A protein and the small-molecule ligand that binds it are described below.
Small molecule (SMILES): CC(=O)N[C@@H]1[C@@H](O)[C@H](O)[C@@H](CO)O[C@H]1O

Binding-site contacts:
Ligand atom C4 contacts residue ASN1054 of chain 1.B at 4.2 Å.
Ligand atom O5 contacts residue ASN1054 of chain 1.B at 2.4 Å (h-bond).
Ligand atom O7 contacts residue ASN1054 of chain 1.B at 4.3 Å.
Ligand atom C2 contacts residue ASN1054 of chain 1.B at 2.5 Å.
Ligand atom C8 contacts residue GLU1052 of chain 1.B at 4.2 Å.
Ligand atom N2 contacts residue GLN875 of chain 1.A at 4.1 Å.
Ligand atom C3 contacts residue ASN1054 of chain 1.B at 3.8 Å.
Ligand atom C8 contacts residue GLN875 of chain 1.A at 4.3 Å.
Ligand atom N2 contacts residue ASN1054 of chain 1.B at 2.9 Å (h-bond).
Ligand atom C1 contacts residue ASN1054 of chain 1.B at 1.4 Å.
Ligand atom C7 contacts residue ASN1054 of chain 1.B at 3.9 Å.
Ligand atom C5 contacts residue ASN1054 of chain 1.B at 3.7 Å.

Sequence of chain 1.B:
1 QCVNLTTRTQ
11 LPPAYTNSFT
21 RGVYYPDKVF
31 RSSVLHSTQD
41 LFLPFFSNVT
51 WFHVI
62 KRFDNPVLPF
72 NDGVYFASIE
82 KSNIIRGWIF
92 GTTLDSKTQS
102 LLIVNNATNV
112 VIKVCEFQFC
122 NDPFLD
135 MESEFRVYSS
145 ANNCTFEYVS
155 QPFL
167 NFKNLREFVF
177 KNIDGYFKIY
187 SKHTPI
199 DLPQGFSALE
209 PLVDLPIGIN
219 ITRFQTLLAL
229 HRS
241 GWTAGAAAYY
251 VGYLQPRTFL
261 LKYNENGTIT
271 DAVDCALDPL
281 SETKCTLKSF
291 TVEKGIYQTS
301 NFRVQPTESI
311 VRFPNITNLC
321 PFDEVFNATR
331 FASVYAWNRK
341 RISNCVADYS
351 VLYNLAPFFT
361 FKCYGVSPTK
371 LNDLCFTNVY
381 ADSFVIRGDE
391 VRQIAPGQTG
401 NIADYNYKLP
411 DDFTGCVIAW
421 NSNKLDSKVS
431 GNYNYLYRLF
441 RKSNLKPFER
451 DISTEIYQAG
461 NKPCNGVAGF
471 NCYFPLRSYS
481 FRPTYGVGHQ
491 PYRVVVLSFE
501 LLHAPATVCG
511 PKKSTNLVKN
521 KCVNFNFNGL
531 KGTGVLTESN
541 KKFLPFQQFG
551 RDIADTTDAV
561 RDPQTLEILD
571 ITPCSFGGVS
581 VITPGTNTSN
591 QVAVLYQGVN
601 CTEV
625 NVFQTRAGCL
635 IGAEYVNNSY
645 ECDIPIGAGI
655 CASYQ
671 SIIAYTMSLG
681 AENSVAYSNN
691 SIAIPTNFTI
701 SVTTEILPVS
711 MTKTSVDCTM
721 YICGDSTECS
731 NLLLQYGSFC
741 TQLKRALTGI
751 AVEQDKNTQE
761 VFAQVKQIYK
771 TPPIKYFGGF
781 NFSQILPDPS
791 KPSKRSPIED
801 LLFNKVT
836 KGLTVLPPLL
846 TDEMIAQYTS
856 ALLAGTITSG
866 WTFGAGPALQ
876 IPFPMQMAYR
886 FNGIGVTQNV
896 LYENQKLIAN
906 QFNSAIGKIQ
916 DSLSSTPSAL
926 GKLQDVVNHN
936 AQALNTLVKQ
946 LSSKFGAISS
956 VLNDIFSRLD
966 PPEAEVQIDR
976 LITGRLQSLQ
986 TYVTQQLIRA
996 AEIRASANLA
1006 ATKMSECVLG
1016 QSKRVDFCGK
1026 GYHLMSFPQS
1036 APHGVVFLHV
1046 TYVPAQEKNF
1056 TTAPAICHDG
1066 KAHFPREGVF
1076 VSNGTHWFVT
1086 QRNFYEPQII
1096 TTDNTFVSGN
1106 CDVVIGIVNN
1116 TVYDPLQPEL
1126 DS

Sequence of chain 1.A:
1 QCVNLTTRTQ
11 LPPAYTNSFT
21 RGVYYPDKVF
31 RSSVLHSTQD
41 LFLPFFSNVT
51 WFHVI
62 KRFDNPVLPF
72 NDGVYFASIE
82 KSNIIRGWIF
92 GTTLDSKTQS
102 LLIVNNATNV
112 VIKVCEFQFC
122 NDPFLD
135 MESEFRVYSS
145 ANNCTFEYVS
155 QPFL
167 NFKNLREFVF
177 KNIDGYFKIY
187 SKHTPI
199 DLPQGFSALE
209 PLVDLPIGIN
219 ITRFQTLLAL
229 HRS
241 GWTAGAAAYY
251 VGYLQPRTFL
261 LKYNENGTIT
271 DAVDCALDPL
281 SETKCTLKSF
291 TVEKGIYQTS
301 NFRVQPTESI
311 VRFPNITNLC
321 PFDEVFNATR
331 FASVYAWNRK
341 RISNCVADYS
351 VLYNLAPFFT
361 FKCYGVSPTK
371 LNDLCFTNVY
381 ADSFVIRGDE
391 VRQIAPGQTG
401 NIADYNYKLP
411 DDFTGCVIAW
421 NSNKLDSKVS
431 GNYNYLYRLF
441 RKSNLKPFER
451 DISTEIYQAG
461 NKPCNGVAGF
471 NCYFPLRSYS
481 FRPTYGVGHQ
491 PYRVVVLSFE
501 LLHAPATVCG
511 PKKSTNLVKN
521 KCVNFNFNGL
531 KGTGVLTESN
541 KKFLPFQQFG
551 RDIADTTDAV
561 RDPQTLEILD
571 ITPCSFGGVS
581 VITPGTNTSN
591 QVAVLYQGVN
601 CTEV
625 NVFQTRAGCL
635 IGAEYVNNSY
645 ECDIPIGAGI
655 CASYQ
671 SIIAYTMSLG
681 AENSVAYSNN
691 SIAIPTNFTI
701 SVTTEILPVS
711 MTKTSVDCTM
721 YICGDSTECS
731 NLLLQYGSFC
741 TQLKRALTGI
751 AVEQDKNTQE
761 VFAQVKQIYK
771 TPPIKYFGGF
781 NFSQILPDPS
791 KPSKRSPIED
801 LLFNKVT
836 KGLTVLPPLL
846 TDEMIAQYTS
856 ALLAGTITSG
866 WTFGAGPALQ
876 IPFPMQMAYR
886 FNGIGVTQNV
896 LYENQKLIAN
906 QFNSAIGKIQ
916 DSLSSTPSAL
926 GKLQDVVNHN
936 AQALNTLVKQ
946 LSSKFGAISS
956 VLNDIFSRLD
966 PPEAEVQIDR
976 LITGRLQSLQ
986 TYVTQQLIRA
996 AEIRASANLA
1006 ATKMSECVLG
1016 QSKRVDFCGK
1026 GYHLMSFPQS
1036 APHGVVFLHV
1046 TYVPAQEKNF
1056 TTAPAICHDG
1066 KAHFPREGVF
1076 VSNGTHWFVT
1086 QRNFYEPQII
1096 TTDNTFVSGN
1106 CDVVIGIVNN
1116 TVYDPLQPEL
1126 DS